Binding-site contacts:
Ligand atom C2 contacts residue VAL297 of chain 1.E at 3.8 Å (hydrophobic).
Ligand atom C1 contacts residue ASN285 of chain 1.E at 1.4 Å.
Ligand atom C5 contacts residue ASN298 of chain 1.E at 4.0 Å.
Ligand atom O7 contacts residue ASN285 of chain 1.E at 3.0 Å (h-bond).
Ligand atom N2 contacts residue VAL297 of chain 1.E at 3.4 Å (h-bond).
Ligand atom C2 contacts residue ASN285 of chain 1.E at 2.4 Å.
Ligand atom O5 contacts residue ASN285 of chain 1.E at 2.4 Å (h-bond).
Ligand atom O5 contacts residue ASN298 of chain 1.E at 3.9 Å.
Ligand atom N2 contacts residue ASN285 of chain 1.E at 2.9 Å (h-bond).
Ligand atom C4 contacts residue ASN285 of chain 1.E at 4.2 Å.
Ligand atom C1 contacts residue ASN298 of chain 1.E at 4.1 Å.
Ligand atom C6 contacts residue ASN298 of chain 1.E at 4.5 Å.
Ligand atom C8 contacts residue VAL297 of chain 1.E at 4.0 Å (hydrophobic).
Ligand atom C7 contacts residue VAL297 of chain 1.E at 4.3 Å (hydrophobic).
Ligand atom C8 contacts residue SER45 of chain 1.E at 3.4 Å.
Ligand atom C3 contacts residue VAL297 of chain 1.E at 4.0 Å (hydrophobic).
Ligand atom C8 contacts residue ASN285 of chain 1.E at 4.3 Å.
Ligand atom C3 contacts residue ASN285 of chain 1.E at 3.8 Å.
Ligand atom C5 contacts residue ASN285 of chain 1.E at 3.7 Å.
Ligand atom C1 contacts residue VAL297 of chain 1.E at 3.5 Å (hydrophobic).
Ligand atom C7 contacts residue ASN285 of chain 1.E at 3.1 Å.
Ligand atom C8 contacts residue SER46 of chain 1.E at 4.2 Å.

Sequence of chain 1.E:
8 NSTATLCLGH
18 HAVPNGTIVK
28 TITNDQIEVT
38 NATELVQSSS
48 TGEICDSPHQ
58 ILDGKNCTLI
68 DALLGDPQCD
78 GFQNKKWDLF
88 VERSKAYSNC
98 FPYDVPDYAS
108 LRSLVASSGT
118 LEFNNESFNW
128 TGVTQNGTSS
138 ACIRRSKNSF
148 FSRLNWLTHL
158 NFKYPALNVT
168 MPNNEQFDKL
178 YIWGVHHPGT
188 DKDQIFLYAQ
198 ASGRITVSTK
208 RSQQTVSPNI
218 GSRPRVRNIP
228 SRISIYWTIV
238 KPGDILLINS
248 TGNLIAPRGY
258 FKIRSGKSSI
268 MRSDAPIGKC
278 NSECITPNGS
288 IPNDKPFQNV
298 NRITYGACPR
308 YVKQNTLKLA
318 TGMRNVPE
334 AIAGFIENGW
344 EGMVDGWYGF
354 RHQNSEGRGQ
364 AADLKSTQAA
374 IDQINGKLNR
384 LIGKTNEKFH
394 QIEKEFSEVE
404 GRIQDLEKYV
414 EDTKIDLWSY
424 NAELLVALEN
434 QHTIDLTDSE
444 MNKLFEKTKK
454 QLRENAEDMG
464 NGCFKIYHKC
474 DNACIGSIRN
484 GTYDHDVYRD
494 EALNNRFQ

The small molecule below binds the protein below.
Small molecule (SMILES): CC(=O)N[C@@H]1[C@@H](O)[C@H](O)[C@@H](CO)O[C@H]1O